Binding-site contacts:
Ligand atom C4 contacts residue ASN107 of chain 1.B at 4.2 Å.
Ligand atom O7 contacts residue GLY124 of chain 1.B at 4.3 Å.
Ligand atom C7 contacts residue ASN107 of chain 1.B at 2.9 Å.
Ligand atom N2 contacts residue ASN107 of chain 1.B at 2.2 Å (h-bond).
Ligand atom C2 contacts residue ASN107 of chain 1.B at 2.2 Å.
Ligand atom C5 contacts residue ASN107 of chain 1.B at 3.7 Å.
Ligand atom C5 contacts residue GLN105 of chain 1.B at 4.2 Å.
Ligand atom C8 contacts residue THR109 of chain 1.B at 3.5 Å.
Ligand atom C3 contacts residue ASN107 of chain 1.B at 3.4 Å.
Ligand atom O5 contacts residue GLN105 of chain 1.B at 4.0 Å.
Ligand atom C1 contacts residue ASN107 of chain 1.B at 1.4 Å.
Ligand atom O5 contacts residue ASN107 of chain 1.B at 2.4 Å (h-bond).
Ligand atom O7 contacts residue ASN107 of chain 1.B at 3.0 Å (h-bond).
Ligand atom C8 contacts residue ASN107 of chain 1.B at 4.1 Å.
Ligand atom C6 contacts residue ASN107 of chain 1.B at 4.5 Å.
Ligand atom N2 contacts residue PRO102 of chain 1.B at 4.5 Å.
Ligand atom O7 contacts residue ASP123 of chain 1.B at 3.8 Å.

Sequence of chain 1.B:
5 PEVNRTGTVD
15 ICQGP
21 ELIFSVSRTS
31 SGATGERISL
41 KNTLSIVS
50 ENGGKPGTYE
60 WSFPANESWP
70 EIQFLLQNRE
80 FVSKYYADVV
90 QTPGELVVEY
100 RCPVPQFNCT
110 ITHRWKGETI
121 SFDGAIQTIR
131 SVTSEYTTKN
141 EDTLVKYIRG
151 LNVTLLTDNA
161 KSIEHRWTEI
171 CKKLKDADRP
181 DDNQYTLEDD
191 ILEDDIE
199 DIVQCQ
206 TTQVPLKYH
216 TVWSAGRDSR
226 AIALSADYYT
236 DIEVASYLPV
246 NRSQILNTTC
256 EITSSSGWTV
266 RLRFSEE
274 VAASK

This small molecule binds to this protein.
Small molecule (SMILES): CC(=O)N[C@@H]1[C@@H](O)[C@H](O)[C@@H](CO)O[C@H]1O